Binding-site contacts:
Ligand atom O5 contacts residue ALA703 of chain 1.C at 4.1 Å.
Ligand atom C5 contacts residue ASN1071 of chain 1.C at 3.6 Å.
Ligand atom C1 contacts residue ASN1071 of chain 1.C at 1.4 Å.
Ligand atom C8 contacts residue GLU1069 of chain 1.C at 3.2 Å.
Ligand atom O5 contacts residue ASN1071 of chain 1.C at 2.3 Å (h-bond).
Ligand atom C4 contacts residue ASN1071 of chain 1.C at 4.2 Å.
Ligand atom C7 contacts residue ASN1071 of chain 1.C at 3.9 Å.
Ligand atom C8 contacts residue LYS1070 of chain 1.C at 4.3 Å.
Ligand atom N2 contacts residue ASN1071 of chain 1.C at 2.9 Å (h-bond).
Ligand atom C8 contacts residue ASN1071 of chain 1.C at 4.4 Å.
Ligand atom C1 contacts residue GLN892 of chain 1.A at 4.5 Å.
Ligand atom O7 contacts residue ASN1071 of chain 1.C at 4.5 Å.
Ligand atom C5 contacts residue ALA703 of chain 1.C at 3.5 Å (hydrophobic).
Ligand atom C6 contacts residue ALA703 of chain 1.C at 3.7 Å (hydrophobic).
Ligand atom C3 contacts residue ASN1071 of chain 1.C at 3.8 Å.
Ligand atom O6 contacts residue ALA703 of chain 1.C at 4.4 Å.
Ligand atom C2 contacts residue ASN1071 of chain 1.C at 2.5 Å.

Sequence of chain 1.A:
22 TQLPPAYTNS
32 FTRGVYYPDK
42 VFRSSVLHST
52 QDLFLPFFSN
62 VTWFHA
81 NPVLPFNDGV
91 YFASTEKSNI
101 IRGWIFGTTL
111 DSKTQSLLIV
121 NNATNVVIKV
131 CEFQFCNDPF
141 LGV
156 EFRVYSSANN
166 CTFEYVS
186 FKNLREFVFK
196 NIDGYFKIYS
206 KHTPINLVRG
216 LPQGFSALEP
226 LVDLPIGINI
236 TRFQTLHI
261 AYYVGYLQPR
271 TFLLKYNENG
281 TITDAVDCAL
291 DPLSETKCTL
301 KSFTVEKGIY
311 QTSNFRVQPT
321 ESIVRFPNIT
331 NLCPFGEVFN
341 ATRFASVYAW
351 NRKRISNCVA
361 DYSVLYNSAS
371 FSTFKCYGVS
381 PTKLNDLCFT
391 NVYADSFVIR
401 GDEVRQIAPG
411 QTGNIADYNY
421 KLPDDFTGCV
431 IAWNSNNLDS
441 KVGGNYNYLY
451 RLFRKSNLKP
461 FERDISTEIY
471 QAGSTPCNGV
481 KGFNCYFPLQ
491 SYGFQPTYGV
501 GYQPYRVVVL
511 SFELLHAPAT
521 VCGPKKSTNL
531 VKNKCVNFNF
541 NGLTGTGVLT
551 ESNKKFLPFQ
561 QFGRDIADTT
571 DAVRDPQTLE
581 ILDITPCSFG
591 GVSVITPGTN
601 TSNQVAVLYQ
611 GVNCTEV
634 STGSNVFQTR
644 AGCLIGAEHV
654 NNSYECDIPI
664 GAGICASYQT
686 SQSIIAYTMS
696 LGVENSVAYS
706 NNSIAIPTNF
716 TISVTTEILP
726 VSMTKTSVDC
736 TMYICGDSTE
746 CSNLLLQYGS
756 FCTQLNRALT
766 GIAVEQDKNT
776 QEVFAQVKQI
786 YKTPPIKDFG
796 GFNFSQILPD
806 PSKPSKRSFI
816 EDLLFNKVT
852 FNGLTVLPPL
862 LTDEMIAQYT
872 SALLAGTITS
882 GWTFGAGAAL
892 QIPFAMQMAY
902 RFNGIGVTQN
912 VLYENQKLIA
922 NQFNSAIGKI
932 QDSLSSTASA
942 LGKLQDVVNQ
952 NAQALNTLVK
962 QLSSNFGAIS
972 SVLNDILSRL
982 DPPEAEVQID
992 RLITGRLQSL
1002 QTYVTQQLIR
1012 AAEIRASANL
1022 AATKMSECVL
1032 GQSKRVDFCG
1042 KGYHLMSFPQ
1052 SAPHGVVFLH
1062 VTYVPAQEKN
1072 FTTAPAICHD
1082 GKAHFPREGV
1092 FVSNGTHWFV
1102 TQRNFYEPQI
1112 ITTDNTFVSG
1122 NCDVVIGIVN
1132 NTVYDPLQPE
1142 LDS

Sequence of chain 1.C:
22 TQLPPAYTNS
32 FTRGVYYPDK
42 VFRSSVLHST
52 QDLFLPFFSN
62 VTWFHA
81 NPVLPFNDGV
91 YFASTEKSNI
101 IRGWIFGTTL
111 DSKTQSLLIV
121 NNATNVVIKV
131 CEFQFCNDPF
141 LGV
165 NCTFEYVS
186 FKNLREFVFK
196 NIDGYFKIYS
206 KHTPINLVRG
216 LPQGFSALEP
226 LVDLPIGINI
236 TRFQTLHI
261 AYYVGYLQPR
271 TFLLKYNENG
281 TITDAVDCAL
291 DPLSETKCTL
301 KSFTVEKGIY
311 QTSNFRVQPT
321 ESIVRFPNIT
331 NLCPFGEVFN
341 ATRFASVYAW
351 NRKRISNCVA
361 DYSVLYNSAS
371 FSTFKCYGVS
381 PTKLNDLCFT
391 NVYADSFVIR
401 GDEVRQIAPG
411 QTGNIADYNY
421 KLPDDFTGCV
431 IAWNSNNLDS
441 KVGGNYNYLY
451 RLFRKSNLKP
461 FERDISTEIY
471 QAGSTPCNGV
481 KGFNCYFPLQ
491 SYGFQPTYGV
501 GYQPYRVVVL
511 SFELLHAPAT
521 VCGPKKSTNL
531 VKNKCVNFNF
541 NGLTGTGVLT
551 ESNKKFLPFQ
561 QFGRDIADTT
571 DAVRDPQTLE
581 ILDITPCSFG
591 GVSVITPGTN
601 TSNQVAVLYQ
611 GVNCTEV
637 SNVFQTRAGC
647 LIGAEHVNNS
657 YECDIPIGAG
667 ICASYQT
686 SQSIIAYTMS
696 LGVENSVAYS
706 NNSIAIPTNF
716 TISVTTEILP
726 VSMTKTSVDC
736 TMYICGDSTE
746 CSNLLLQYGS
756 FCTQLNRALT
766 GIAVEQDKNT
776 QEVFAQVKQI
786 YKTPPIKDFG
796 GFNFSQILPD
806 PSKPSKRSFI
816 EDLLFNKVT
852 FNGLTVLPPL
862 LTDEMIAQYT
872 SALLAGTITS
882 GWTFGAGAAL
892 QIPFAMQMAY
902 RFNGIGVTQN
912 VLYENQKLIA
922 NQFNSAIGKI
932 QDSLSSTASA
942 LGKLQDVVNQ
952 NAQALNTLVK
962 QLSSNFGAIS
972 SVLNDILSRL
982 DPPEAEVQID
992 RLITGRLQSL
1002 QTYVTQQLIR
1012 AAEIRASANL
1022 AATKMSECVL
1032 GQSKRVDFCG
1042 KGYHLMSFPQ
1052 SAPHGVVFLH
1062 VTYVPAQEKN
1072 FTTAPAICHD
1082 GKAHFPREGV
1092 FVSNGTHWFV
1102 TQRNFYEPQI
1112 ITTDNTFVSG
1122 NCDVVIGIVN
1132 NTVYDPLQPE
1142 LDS

A small-molecule ligand and the protein it binds are described below.
Small molecule (SMILES): CC(=O)N[C@@H]1[C@@H](O)[C@H](O)[C@@H](CO)O[C@H]1O